This protein binds this small molecule.
Small molecule (SMILES): O=C(O)c1ccc(NS(=O)(=O)c2ccc(N3C(=O)c4ccccc4C3=O)cc2)cc1

Binding-site contacts:
Ligand atom N1 contacts residue SER156 of chain 59.A at 2.9 Å.
Ligand atom C1 contacts residue GLN160 of chain 59.A at 2.6 Å.
Ligand atom C13 contacts residue PHE236 of chain 58.C at 3.4 Å (hydrophobic).
Ligand atom N1 contacts residue ASP155 of chain 59.A at 2.5 Å (salt-bridge).
Ligand atom O5 contacts residue ARG234 of chain 58.A at 2.7 Å (salt-bridge).
Ligand atom C4 contacts residue ASP155 of chain 59.A at 1.9 Å.
Ligand atom O2 contacts residue GLN233 of chain 58.C at 2.9 Å (h-bond).
Ligand atom C5 contacts residue SER156 of chain 59.A at 2.9 Å.
Ligand atom O1 contacts residue GLN234 of chain 58.C at 2.6 Å (h-bond).
Ligand atom O2 contacts residue TYR157 of chain 59.A at 3.4 Å.
Ligand atom O4 contacts residue PHE76 of chain 58.A at 2.2 Å.
Ligand atom O2 contacts residue GLN234 of chain 58.C at 2.5 Å (h-bond).
Ligand atom C4 contacts residue TYR157 of chain 59.A at 3.5 Å (hydrophobic).
Ligand atom C7 contacts residue GLN234 of chain 58.C at 2.2 Å.
Ligand atom O5 contacts residue ARG219 of chain 59.A at 3.5 Å (salt-bridge).
Ligand atom C6 contacts residue SER156 of chain 59.A at 3.4 Å.
Ligand atom C14 contacts residue PHE76 of chain 58.A at 3.3 Å (hydrophobic).
Ligand atom C5 contacts residue ASP155 of chain 59.A at 2.5 Å.
Ligand atom C2 contacts residue GLN160 of chain 59.A at 3.5 Å.
Ligand atom C6 contacts residue GLN160 of chain 59.A at 2.9 Å.
Ligand atom C20 contacts residue PHE76 of chain 58.A at 3.2 Å (hydrophobic).
Ligand atom O6 contacts residue GLN160 of chain 59.A at 2.9 Å.
Ligand atom C2 contacts residue SER156 of chain 59.A at 3.6 Å.
Ligand atom C1 contacts residue TYR157 of chain 59.A at 3.5 Å (hydrophobic).
Ligand atom C5 contacts residue TYR157 of chain 59.A at 2.8 Å (hydrophobic).
Ligand atom N1 contacts residue TYR157 of chain 59.A at 2.5 Å (h-bond).
Ligand atom S1 contacts residue GLN234 of chain 58.C at 2.2 Å (h-bond).
Ligand atom C6 contacts residue TYR157 of chain 59.A at 2.6 Å (hydrophobic).
Ligand atom O4 contacts residue PHE236 of chain 58.C at 2.6 Å.
Ligand atom C3 contacts residue ASP155 of chain 59.A at 3.0 Å.
Ligand atom C13 contacts residue PHE76 of chain 58.A at 2.9 Å (hydrophobic).
Ligand atom O6 contacts residue ARG234 of chain 58.A at 3.4 Å (salt-bridge).
Ligand atom C21 contacts residue GLN160 of chain 59.A at 3.6 Å.
Ligand atom C12 contacts residue GLN234 of chain 58.C at 2.8 Å.
Ligand atom C4 contacts residue SER156 of chain 59.A at 3.0 Å.
Ligand atom C8 contacts residue GLN234 of chain 58.C at 2.9 Å.
Ligand atom C3 contacts residue SER156 of chain 59.A at 3.2 Å.
Ligand atom O1 contacts residue GLN233 of chain 58.C at 3.6 Å.
Ligand atom C21 contacts residue ARG234 of chain 58.A at 3.5 Å.
Ligand atom C8 contacts residue ASP155 of chain 59.A at 3.7 Å.

Sequence of chain 58.A:
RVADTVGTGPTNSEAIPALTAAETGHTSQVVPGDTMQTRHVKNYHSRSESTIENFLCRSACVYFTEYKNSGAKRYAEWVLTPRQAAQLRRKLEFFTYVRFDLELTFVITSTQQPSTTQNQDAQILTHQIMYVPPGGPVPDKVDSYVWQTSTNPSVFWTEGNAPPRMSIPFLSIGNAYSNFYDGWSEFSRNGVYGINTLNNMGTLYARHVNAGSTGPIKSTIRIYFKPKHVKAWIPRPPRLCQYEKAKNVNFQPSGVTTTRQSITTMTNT

Sequence of chain 58.C:
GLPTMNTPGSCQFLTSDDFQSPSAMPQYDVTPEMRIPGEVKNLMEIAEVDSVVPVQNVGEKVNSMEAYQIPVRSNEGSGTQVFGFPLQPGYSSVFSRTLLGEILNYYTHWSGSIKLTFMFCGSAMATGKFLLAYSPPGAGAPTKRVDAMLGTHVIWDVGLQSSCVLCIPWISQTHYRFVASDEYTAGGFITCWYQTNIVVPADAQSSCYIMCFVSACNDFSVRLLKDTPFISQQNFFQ

Sequence of chain 59.A:
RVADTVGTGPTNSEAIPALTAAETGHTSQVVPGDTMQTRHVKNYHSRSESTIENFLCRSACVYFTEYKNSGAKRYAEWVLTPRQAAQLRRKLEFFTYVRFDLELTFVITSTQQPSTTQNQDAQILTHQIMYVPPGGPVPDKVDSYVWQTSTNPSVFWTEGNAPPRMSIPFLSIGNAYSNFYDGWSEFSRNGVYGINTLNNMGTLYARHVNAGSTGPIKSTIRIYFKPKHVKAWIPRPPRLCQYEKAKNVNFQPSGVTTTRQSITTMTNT